Sequence of chain 1.B:
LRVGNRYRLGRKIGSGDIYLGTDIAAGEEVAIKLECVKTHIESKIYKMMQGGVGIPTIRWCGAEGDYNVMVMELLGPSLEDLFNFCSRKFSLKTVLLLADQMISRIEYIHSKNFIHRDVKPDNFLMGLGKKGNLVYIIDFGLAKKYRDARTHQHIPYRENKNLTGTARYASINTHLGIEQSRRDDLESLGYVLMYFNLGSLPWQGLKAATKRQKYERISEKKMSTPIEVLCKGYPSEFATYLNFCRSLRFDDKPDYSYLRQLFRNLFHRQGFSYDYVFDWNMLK

Binding-site contacts:
Ligand atom F1 contacts residue VAL83 of chain 1.B at 3.7 Å.
Ligand atom C12 contacts residue ALA38 of chain 1.B at 3.8 Å (hydrophobic).
Ligand atom N4 contacts residue LEU87 of chain 1.B at 2.9 Å (h-bond).
Ligand atom C10 contacts residue MET84 of chain 1.B at 3.4 Å (hydrophobic).
Ligand atom C2 contacts residue LYS40 of chain 1.B at 3.8 Å.
Ligand atom C6 contacts residue ILE25 of chain 1.B at 3.7 Å (hydrophobic).
Ligand atom N5 contacts residue LEU137 of chain 1.B at 3.5 Å.
Ligand atom C19 contacts residue SER90 of chain 1.B at 3.5 Å.
Ligand atom C18 contacts residue ASP93 of chain 1.B at 3.6 Å.
Ligand atom C2 contacts residue MET84 of chain 1.B at 3.8 Å (hydrophobic).
Ligand atom C1 contacts residue MET82 of chain 1.B at 3.8 Å (hydrophobic).
Ligand atom N1 contacts residue LEU87 of chain 1.B at 3.2 Å (h-bond).
Ligand atom C12 contacts residue LEU137 of chain 1.B at 3.7 Å (hydrophobic).
Ligand atom F1 contacts residue MET82 of chain 1.B at 3.0 Å.
Ligand atom C2 contacts residue MET82 of chain 1.B at 3.8 Å (hydrophobic).
Ligand atom C11 contacts residue GLU85 of chain 1.B at 3.5 Å.
Ligand atom N3 contacts residue ILE25 of chain 1.B at 3.2 Å.
Ligand atom C8 contacts residue ILE150 of chain 1.B at 3.7 Å (hydrophobic).
Ligand atom C1 contacts residue ALA38 of chain 1.B at 3.5 Å (hydrophobic).
Ligand atom C11 contacts residue LEU87 of chain 1.B at 3.7 Å (hydrophobic).
Ligand atom C11 contacts residue ALA38 of chain 1.B at 3.5 Å (hydrophobic).
Ligand atom N4 contacts residue ALA38 of chain 1.B at 3.5 Å.
Ligand atom C8 contacts residue ILE25 of chain 1.B at 3.4 Å (hydrophobic).
Ligand atom F1 contacts residue MET84 of chain 1.B at 3.6 Å.
Ligand atom C9 contacts residue ILE150 of chain 1.B at 3.8 Å (hydrophobic).
Ligand atom C9 contacts residue ILE25 of chain 1.B at 3.5 Å (hydrophobic).
Ligand atom N2 contacts residue ILE150 of chain 1.B at 3.6 Å.
Ligand atom C7 contacts residue ILE25 of chain 1.B at 3.8 Å (hydrophobic).
Ligand atom C11 contacts residue MET84 of chain 1.B at 3.6 Å (hydrophobic).
Ligand atom C5 contacts residue ILE25 of chain 1.B at 3.7 Å (hydrophobic).
Ligand atom F1 contacts residue ILE70 of chain 1.B at 3.7 Å.
Ligand atom C14 contacts residue ASP134 of chain 1.B at 3.8 Å.
Ligand atom C10 contacts residue ALA38 of chain 1.B at 3.9 Å (hydrophobic).
Ligand atom C13 contacts residue LEU137 of chain 1.B at 3.8 Å (hydrophobic).
Ligand atom C3 contacts residue MET84 of chain 1.B at 3.6 Å (hydrophobic).
Ligand atom N2 contacts residue ILE25 of chain 1.B at 3.8 Å.
Ligand atom C7 contacts residue ILE150 of chain 1.B at 3.6 Å (hydrophobic).
Ligand atom C1 contacts residue MET84 of chain 1.B at 3.8 Å (hydrophobic).
Ligand atom C1 contacts residue LYS40 of chain 1.B at 3.6 Å.
Ligand atom N1 contacts residue LEU86 of chain 1.B at 3.7 Å.

This small molecule binds to this protein.
Small molecule (SMILES): Nc1nccc(-c2c(-c3ccc(F)cc3)ncn2C2CCCCC2)n1